Sequence of chain 1.B:
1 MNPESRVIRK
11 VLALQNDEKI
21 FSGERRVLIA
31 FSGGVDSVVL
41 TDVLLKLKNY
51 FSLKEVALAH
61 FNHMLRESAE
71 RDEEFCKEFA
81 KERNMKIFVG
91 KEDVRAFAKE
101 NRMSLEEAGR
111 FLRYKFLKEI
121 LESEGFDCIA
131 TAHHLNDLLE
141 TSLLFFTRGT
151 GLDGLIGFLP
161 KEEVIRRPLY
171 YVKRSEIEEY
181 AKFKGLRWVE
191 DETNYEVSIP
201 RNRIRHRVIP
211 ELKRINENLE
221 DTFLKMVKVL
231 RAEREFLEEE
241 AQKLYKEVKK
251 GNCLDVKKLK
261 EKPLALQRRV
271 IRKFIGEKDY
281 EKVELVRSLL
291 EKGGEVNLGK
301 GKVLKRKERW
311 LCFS

Binding-site contacts:
Ligand atom C contacts residue TRP188 of chain 1.B at 3.7 Å (hydrophobic).
Ligand atom CE contacts residue ASP191 of chain 1.B at 4.2 Å.
Ligand atom CD contacts residue ASP191 of chain 1.B at 3.4 Å.
Ligand atom CE contacts residue TRP188 of chain 1.B at 3.1 Å (hydrophobic).
Ligand atom CE contacts residue VAL189 of chain 1.B at 3.6 Å (hydrophobic).
Ligand atom CG contacts residue TRP188 of chain 1.B at 3.8 Å (hydrophobic).
Ligand atom NZ contacts residue GLU190 of chain 1.B at 4.4 Å.
Ligand atom CE contacts residue VAL35 of chain 1.B at 3.4 Å (hydrophobic).
Ligand atom CD contacts residue TRP188 of chain 1.B at 3.8 Å (hydrophobic).
Ligand atom NZ contacts residue VAL35 of chain 1.B at 3.4 Å.
Ligand atom NZ contacts residue VAL189 of chain 1.B at 2.8 Å (h-bond).
Ligand atom CD contacts residue VAL189 of chain 1.B at 4.0 Å (hydrophobic).
Ligand atom CB contacts residue GLU178 of chain 1.B at 4.2 Å.
Ligand atom O contacts residue TRP188 of chain 1.B at 3.4 Å.
Ligand atom O contacts residue GLU178 of chain 1.B at 4.2 Å.
Ligand atom CD contacts residue GLU190 of chain 1.B at 4.0 Å.
Ligand atom O contacts residue LYS182 of chain 1.B at 3.7 Å.
Ligand atom NZ contacts residue TRP188 of chain 1.B at 3.5 Å.
Ligand atom NZ contacts residue GLY34 of chain 1.B at 4.0 Å.
Ligand atom NZ contacts residue ASP191 of chain 1.B at 3.8 Å.
Ligand atom CA contacts residue GLU178 of chain 1.B at 4.0 Å.
Ligand atom OXT contacts residue TRP188 of chain 1.B at 3.4 Å.

The protein below binds the small molecule below.
Small molecule (SMILES): N[C@@H](CCCC[NH3+])C(=O)O